Binding-site contacts:
Ligand atom O3 contacts residue THR703 of chain 1.B at 3.7 Å.
Ligand atom O3 contacts residue GLN1058 of chain 1.B at 3.5 Å (h-bond).
Ligand atom C4 contacts residue ASN704 of chain 1.B at 4.2 Å.
Ligand atom C6 contacts residue GLN1058 of chain 1.B at 2.7 Å.
Ligand atom O4 contacts residue ASN704 of chain 1.B at 4.4 Å.
Ligand atom C7 contacts residue ASN704 of chain 1.B at 3.7 Å.
Ligand atom O5 contacts residue ASN704 of chain 1.B at 2.4 Å (h-bond).
Ligand atom C5 contacts residue GLN1058 of chain 1.B at 3.3 Å.
Ligand atom C1 contacts residue GLN1058 of chain 1.B at 3.9 Å.
Ligand atom C3 contacts residue ASN704 of chain 1.B at 3.8 Å.
Ligand atom C2 contacts residue ASN704 of chain 1.B at 2.5 Å.
Ligand atom N2 contacts residue ASN704 of chain 1.B at 3.1 Å (h-bond).
Ligand atom C1 contacts residue ASN704 of chain 1.B at 1.4 Å.
Ligand atom C5 contacts residue ASN704 of chain 1.B at 3.6 Å.
Ligand atom C2 contacts residue GLN1058 of chain 1.B at 4.4 Å.
Ligand atom C8 contacts residue ASN704 of chain 1.B at 3.3 Å.
Ligand atom C3 contacts residue GLN1058 of chain 1.B at 4.3 Å.
Ligand atom O6 contacts residue GLN1058 of chain 1.B at 2.4 Å (h-bond).
Ligand atom C4 contacts residue GLN1058 of chain 1.B at 4.3 Å.
Ligand atom O7 contacts residue ASN704 of chain 1.B at 3.6 Å.
Ligand atom O3 contacts residue ASN704 of chain 1.B at 3.9 Å.
Ligand atom O7 contacts residue LEU909 of chain 1.B at 4.3 Å.
Ligand atom O5 contacts residue GLN1058 of chain 1.B at 2.7 Å (h-bond).

The protein below binds the small molecule below.
Small molecule (SMILES): CC(=O)N[C@H]1[C@H](O[C@H]2[C@H](O)[C@@H](NC(C)=O)CO[C@@H]2CO)O[C@H](CO)[C@@H](O)[C@@H]1O

Sequence of chain 1.B:
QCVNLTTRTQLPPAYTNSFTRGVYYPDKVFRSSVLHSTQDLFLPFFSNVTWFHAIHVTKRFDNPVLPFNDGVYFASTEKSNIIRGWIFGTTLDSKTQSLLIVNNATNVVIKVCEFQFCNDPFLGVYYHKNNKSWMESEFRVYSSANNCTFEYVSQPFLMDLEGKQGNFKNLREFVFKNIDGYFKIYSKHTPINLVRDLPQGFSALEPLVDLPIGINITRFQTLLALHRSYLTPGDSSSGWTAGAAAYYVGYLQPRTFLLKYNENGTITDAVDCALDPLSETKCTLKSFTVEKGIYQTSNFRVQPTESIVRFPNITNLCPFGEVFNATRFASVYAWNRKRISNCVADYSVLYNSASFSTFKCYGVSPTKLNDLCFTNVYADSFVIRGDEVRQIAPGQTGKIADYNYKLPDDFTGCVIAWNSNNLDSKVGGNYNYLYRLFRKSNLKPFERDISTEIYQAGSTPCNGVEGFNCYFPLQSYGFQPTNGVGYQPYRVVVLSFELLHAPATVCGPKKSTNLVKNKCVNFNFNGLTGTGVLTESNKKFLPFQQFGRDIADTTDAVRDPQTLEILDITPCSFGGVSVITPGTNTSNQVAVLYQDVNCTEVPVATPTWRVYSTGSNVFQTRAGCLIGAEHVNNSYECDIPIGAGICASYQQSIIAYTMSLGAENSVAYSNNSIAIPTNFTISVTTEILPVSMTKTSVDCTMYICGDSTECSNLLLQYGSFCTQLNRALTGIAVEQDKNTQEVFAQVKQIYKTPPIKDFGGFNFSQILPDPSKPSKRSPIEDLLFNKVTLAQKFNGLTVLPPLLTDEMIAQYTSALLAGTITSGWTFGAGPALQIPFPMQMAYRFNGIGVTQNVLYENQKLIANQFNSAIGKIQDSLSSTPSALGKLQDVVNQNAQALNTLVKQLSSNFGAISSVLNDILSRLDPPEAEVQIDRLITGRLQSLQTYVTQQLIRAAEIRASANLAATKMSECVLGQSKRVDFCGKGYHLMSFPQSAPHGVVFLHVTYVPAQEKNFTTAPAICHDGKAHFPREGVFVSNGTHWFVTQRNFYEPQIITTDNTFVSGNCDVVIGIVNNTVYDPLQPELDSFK